Binding-site contacts:
Ligand atom CE1 contacts residue TYR34 of chain 1.A at 3.4 Å (hydrophobic).
Ligand atom CG contacts residue PHE99 of chain 1.B at 3.6 Å (hydrophobic).
Ligand atom O contacts residue PHE99 of chain 1.B at 3.4 Å.
Ligand atom NE2 contacts residue SER36 of chain 1.B at 2.9 Å (h-bond).
Ligand atom CB contacts residue PHE99 of chain 1.A at 3.6 Å (hydrophobic).
Ligand atom CB contacts residue GLU52 of chain 1.B at 3.5 Å.
Ligand atom C contacts residue PHE101 of chain 1.B at 3.6 Å (hydrophobic).
Ligand atom CB contacts residue PHE99 of chain 1.A at 3.7 Å (hydrophobic).
Ligand atom CD2 contacts residue PHE99 of chain 1.A at 3.7 Å (hydrophobic).
Ligand atom CB contacts residue PHE99 of chain 1.B at 3.7 Å (hydrophobic).
Ligand atom C contacts residue TYR38 of chain 1.B at 3.3 Å (hydrophobic).
Ligand atom O contacts residue TYR38 of chain 1.A at 3.3 Å (h-bond).
Ligand atom OXT contacts residue TYR34 of chain 1.A at 3.2 Å.
Ligand atom C contacts residue TYR38 of chain 1.A at 3.3 Å (hydrophobic).
Ligand atom O contacts residue SER36 of chain 1.A at 3.6 Å.
Ligand atom CE2 contacts residue VAL48 of chain 1.B at 3.5 Å (hydrophobic).
Ligand atom CD1 contacts residue TYR34 of chain 1.B at 3.6 Å (hydrophobic).
Ligand atom O contacts residue TYR93 of chain 1.B at 3.6 Å.
Ligand atom N contacts residue PHE101 of chain 1.B at 3.2 Å.
Ligand atom CH3 contacts residue PHE101 of chain 1.B at 3.1 Å (hydrophobic).
Ligand atom NE2 contacts residue GLU52 of chain 1.A at 2.7 Å (salt-bridge).
Ligand atom CD2 contacts residue TYR38 of chain 1.B at 3.3 Å (hydrophobic).
Ligand atom CG contacts residue SER92 of chain 1.B at 3.3 Å.
Ligand atom CB contacts residue SER91 of chain 1.B at 3.4 Å.
Ligand atom CD contacts residue TYR93 of chain 1.B at 3.6 Å (hydrophobic).
Ligand atom NE2 contacts residue TYR38 of chain 1.B at 2.9 Å (h-bond).
Ligand atom O contacts residue TYR38 of chain 1.A at 3.2 Å (h-bond).
Ligand atom CG contacts residue SER91 of chain 1.B at 3.5 Å.
Ligand atom O contacts residue TYR34 of chain 1.B at 3.6 Å.
Ligand atom O contacts residue TYR38 of chain 1.B at 2.8 Å (h-bond).
Ligand atom CH3 contacts residue TYR38 of chain 1.A at 3.6 Å (hydrophobic).
Ligand atom N contacts residue TYR38 of chain 1.A at 3.5 Å (h-bond).
Ligand atom N contacts residue TYR38 of chain 1.A at 3.3 Å.
Ligand atom C contacts residue TYR38 of chain 1.A at 3.4 Å (hydrophobic).
Ligand atom ND1 contacts residue TYR34 of chain 1.A at 3.6 Å.
Ligand atom CE1 contacts residue GLU52 of chain 1.A at 3.3 Å.
Ligand atom CE2 contacts residue TYR38 of chain 1.B at 3.2 Å (hydrophobic).
Ligand atom CA contacts residue TYR38 of chain 1.B at 3.6 Å (hydrophobic).
Ligand atom CG contacts residue PHE99 of chain 1.A at 3.6 Å (hydrophobic).
Ligand atom CE1 contacts residue TYR34 of chain 1.B at 2.8 Å (hydrophobic).

This small molecule binds to this protein.
Small molecule (SMILES): CC(=O)N[C@@H](/C=C\C(N)=O)C(=O)N[C@H](Cc1ccccc1)C(=O)N[C@@H](CC1=NC=NC1)C(=O)N1CCC[C@@H]1C(=O)NCCC(=O)NCCC(=O)O

Sequence of chain 1.B:
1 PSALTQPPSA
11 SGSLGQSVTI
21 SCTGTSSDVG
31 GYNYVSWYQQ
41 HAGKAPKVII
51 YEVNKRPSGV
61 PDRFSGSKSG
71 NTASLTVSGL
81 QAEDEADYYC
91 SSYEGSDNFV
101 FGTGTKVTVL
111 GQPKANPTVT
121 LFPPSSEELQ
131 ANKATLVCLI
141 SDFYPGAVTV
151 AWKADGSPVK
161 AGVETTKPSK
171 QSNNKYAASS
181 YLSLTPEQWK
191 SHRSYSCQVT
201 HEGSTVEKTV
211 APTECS

Sequence of chain 1.A:
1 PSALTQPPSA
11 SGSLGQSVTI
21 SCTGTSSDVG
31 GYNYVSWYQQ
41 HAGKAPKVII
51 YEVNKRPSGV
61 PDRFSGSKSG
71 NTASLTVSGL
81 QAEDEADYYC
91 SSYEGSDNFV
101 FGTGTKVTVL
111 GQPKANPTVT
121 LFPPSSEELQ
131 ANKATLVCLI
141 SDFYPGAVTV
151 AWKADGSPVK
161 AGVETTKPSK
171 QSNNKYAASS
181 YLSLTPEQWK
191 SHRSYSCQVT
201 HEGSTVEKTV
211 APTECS